Binding-site contacts:
Ligand atom O3' contacts residue MG1 of chain 1.O at 3.4 Å.
Ligand atom O3' contacts residue ASP249 of chain 1.C at 3.5 Å (salt-bridge).
Ligand atom C5 contacts residue TYR144 of chain 1.C at 3.3 Å (hydrophobic).
Ligand atom C3' contacts residue MG1 of chain 1.T at 2.8 Å.
Ligand atom OP2 contacts residue LYS315 of chain 1.A at 3.2 Å (salt-bridge).
Ligand atom C5 contacts residue LYS297 of chain 1.C at 3.5 Å.
Ligand atom N4 contacts residue ASN348 of chain 1.C at 3.5 Å.
Ligand atom O3' contacts residue ASN32 of chain 1.C at 3.4 Å (h-bond).
Ligand atom O2 contacts residue VAL345 of chain 1.C at 3.1 Å.
Ligand atom O2 contacts residue TYR247 of chain 1.C at 3.5 Å.
Ligand atom C4 contacts residue TYR144 of chain 1.C at 3.3 Å (hydrophobic).
Ligand atom O3' contacts residue ARG98 of chain 1.C at 3.3 Å (salt-bridge).
Ligand atom C2 contacts residue VAL345 of chain 1.C at 3.5 Å (hydrophobic).
Ligand atom O3' contacts residue MG1 of chain 1.T at 2.1 Å.
Ligand atom N4 contacts residue ASN138 of chain 1.C at 3.3 Å (h-bond).
Ligand atom C4' contacts residue MG1 of chain 1.T at 2.5 Å.
Ligand atom N3 contacts residue TYR144 of chain 1.C at 3.6 Å.
Ligand atom OP1 contacts residue LYS336 of chain 1.C at 3.4 Å (salt-bridge).
Ligand atom C4 contacts residue TYR247 of chain 1.C at 3.6 Å (hydrophobic).
Ligand atom OP1 contacts residue LYS392 of chain 1.C at 3.0 Å (salt-bridge).
Ligand atom O3' contacts residue GLY337 of chain 1.C at 3.5 Å.
Ligand atom N3 contacts residue TYR247 of chain 1.C at 3.1 Å.
Ligand atom OP1 contacts residue LYS315 of chain 1.A at 3.5 Å.
Ligand atom C6 contacts residue LYS297 of chain 1.C at 3.4 Å.
Ligand atom C2 contacts residue TYR247 of chain 1.C at 3.5 Å (hydrophobic).
Ligand atom O4' contacts residue PTR46 of chain 1.C at 3.1 Å (h-bond).
Ligand atom N4 contacts residue PHE301 of chain 1.C at 3.6 Å.
Ligand atom C5' contacts residue PTR46 of chain 1.C at 1.7 Å.
Ligand atom C2 contacts residue MET35 of chain 1.C at 3.5 Å (hydrophobic).
Ligand atom C4' contacts residue PTR46 of chain 1.C at 2.8 Å.
Ligand atom N4 contacts residue THR147 of chain 1.C at 3.5 Å (h-bond).
Ligand atom C5' contacts residue MG1 of chain 1.T at 2.8 Å.
Ligand atom N1 contacts residue MET35 of chain 1.C at 3.4 Å.
Ligand atom C6 contacts residue MET35 of chain 1.C at 3.6 Å (hydrophobic).
Ligand atom C4' contacts residue GLY337 of chain 1.C at 3.5 Å.
Ligand atom N3 contacts residue ASN348 of chain 1.C at 3.5 Å (h-bond).
Ligand atom N4 contacts residue TYR144 of chain 1.C at 3.6 Å.
Ligand atom N4 contacts residue GLN352 of chain 1.C at 3.1 Å (h-bond).
Ligand atom O2 contacts residue ASN348 of chain 1.C at 3.0 Å (h-bond).
Ligand atom O4' contacts residue CYS341 of chain 1.C at 3.3 Å (h-bond).

This protein binds this small molecule.
Small molecule (SMILES): C[C@H]1O[C@@H](n2ccc(N)nc2=O)C[C@@H]1O[P](=O)(O)OC[C@H]1O[C@@H](n2ccc(N)nc2=O)C[C@@H]1OP(=O)(O)O.Nc1ccn([C@H]2C[C@H](O[P](=O)(O)OC[C@H]3O[C@@H](n4ccc(N)nc4=O)C[C@@H]3O[P](=O)(O)OC[C@H]3O[C@@H](n4ccc(N)nc4=O)C[C@@H]3O[P](=O)(O)OC[C@H]3O[C@@H](n4ccc(N)nc4=O)C[C@@H]3O[P](=O)(O)OC[C@H]3O[C@@H](n4ccc(N)nc4=O)C[C@@H]3O)[C@@H](CO[P](=O)(O)O[C@H]3C[C@H](N)O[C@@H]3COP(=O)=O)O2)c(=O)n1

Sequence of chain 1.A:
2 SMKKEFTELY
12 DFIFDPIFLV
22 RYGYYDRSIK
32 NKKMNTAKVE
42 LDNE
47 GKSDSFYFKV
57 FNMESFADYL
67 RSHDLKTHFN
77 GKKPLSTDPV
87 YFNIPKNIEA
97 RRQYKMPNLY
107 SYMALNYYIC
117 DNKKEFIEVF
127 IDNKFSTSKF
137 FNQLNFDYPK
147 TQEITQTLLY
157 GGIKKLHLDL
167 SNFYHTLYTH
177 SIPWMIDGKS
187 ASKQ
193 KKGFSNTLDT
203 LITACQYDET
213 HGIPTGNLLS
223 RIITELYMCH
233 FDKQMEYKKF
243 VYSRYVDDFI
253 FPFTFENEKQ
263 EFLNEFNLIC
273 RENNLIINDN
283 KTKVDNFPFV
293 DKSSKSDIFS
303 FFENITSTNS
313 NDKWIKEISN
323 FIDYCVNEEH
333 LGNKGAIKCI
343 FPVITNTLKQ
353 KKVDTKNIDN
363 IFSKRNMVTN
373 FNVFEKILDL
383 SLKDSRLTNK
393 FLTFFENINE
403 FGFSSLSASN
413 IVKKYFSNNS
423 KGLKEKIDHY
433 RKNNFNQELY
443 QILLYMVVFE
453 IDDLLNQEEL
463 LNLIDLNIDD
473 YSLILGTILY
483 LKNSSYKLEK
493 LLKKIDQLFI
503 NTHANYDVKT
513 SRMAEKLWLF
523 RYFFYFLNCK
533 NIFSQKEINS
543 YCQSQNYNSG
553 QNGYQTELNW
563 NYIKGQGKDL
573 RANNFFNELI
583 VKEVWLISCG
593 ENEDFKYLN

Sequence of chain 1.C:
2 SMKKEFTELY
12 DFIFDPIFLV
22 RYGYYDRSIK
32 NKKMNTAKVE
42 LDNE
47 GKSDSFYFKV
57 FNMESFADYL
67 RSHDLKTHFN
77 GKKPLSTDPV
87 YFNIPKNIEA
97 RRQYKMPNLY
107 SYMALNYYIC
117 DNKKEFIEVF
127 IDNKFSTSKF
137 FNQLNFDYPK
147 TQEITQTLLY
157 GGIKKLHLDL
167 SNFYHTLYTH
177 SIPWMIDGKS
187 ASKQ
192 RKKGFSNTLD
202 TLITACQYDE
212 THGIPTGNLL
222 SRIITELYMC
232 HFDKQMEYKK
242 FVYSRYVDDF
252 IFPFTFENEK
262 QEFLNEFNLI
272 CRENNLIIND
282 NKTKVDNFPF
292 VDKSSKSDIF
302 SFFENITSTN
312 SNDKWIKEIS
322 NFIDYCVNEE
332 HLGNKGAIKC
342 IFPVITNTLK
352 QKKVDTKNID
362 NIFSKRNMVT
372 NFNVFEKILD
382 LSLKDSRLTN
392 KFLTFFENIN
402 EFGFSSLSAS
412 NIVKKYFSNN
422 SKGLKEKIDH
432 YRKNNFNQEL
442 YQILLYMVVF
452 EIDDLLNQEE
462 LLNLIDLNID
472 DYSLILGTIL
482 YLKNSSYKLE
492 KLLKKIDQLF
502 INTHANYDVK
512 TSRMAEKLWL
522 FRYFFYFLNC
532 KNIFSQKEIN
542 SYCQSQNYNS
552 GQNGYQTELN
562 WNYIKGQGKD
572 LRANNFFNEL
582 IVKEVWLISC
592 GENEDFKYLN